Binding-site contacts:
Ligand atom CAH contacts residue ALA108 of chain 2.A at 3.7 Å (hydrophobic).
Ligand atom CAF contacts residue LEU110 of chain 2.A at 3.5 Å (hydrophobic).
Ligand atom CAL contacts residue LJ41 of chain 2.C at 0.5 Å.
Ligand atom CAD contacts residue SER117 of chain 2.A at 3.4 Å.
Ligand atom CAG contacts residue LJ41 of chain 2.C at 0.6 Å.
Ligand atom CAP contacts residue LYS15 of chain 2.A at 3.6 Å.
Ligand atom OAA contacts residue LYS15 of chain 1.A at 2.7 Å (salt-bridge).
Ligand atom CAL contacts residue LYS15 of chain 2.A at 3.9 Å.
Ligand atom CAF contacts residue ALA109 of chain 2.A at 3.7 Å (hydrophobic).
Ligand atom CAE contacts residue LEU110 of chain 1.A at 3.4 Å (hydrophobic).
Ligand atom BRAB contacts residue LJ41 of chain 2.C at 0.8 Å.
Ligand atom CAP contacts residue LJ41 of chain 2.C at 0.2 Å.
Ligand atom CAM contacts residue LJ41 of chain 2.C at 0.5 Å.
Ligand atom CAM contacts residue LEU17 of chain 1.A at 3.8 Å (hydrophobic).
Ligand atom CAI contacts residue LEU17 of chain 2.A at 3.3 Å (hydrophobic).
Ligand atom CAI contacts residue LJ41 of chain 2.C at 0.8 Å.
Ligand atom BRAC contacts residue ALA108 of chain 2.A at 3.8 Å.
Ligand atom CAP contacts residue LYS15 of chain 1.A at 3.7 Å.
Ligand atom CAD contacts residue LEU110 of chain 2.A at 3.9 Å (hydrophobic).
Ligand atom CAJ contacts residue LJ41 of chain 2.C at 0.7 Å.
Ligand atom BRAC contacts residue LJ41 of chain 2.C at 0.8 Å.
Ligand atom BRAB contacts residue LYS15 of chain 2.A at 3.3 Å.
Ligand atom CAE contacts residue LJ41 of chain 2.C at 1.7 Å.
Ligand atom CAJ contacts residue ALA108 of chain 2.A at 3.9 Å (hydrophobic).
Ligand atom CAF contacts residue ALA108 of chain 2.A at 3.6 Å (hydrophobic).
Ligand atom OAK contacts residue LJ41 of chain 2.C at 1.2 Å.
Ligand atom CAE contacts residue SER117 of chain 2.A at 3.4 Å.
Ligand atom CAI contacts residue ALA108 of chain 1.A at 3.4 Å (hydrophobic).
Ligand atom OAA contacts residue LJ41 of chain 2.C at 0.2 Å (h-bond).
Ligand atom CAH contacts residue LJ41 of chain 2.C at 1.7 Å.
Ligand atom BRAC contacts residue LEU17 of chain 1.A at 3.6 Å.
Ligand atom CAF contacts residue SER117 of chain 2.A at 3.8 Å.
Ligand atom CAD contacts residue LJ41 of chain 2.C at 2.6 Å.
Ligand atom OAA contacts residue LYS15 of chain 2.A at 2.7 Å (salt-bridge).
Ligand atom CAN contacts residue LJ41 of chain 2.C at 0.9 Å.
Ligand atom CAJ contacts residue LEU17 of chain 1.A at 3.6 Å (hydrophobic).
Ligand atom BRAC contacts residue LYS15 of chain 1.A at 3.9 Å.
Ligand atom CAO contacts residue LJ41 of chain 2.C at 0.7 Å.
Ligand atom CAF contacts residue LJ41 of chain 2.C at 2.8 Å.
Ligand atom CAL contacts residue LEU17 of chain 2.A at 3.8 Å (hydrophobic).

Sequence of chain 2.A:
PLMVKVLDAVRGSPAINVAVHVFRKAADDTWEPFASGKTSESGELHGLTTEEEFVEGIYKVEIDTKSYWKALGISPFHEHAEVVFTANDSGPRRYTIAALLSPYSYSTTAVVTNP

A small-molecule ligand and the protein it binds are described below.
Small molecule (SMILES): Oc1c(Br)cc(Oc2ccccc2)cc1Br

Sequence of chain 1.A:
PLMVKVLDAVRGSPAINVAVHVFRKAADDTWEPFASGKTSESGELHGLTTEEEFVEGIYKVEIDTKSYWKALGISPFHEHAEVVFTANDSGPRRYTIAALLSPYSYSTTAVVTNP